Binding-site contacts:
Ligand atom C3 contacts residue TYR64 of chain 1.A at 4.1 Å (hydrophobic).
Ligand atom CC1 contacts residue GLU79 of chain 1.A at 3.4 Å.
Ligand atom NE1 contacts residue PHE78 of chain 1.A at 4.4 Å.
Ligand atom NE1 contacts residue TYR64 of chain 1.A at 4.5 Å.
Ligand atom C3 contacts residue PHE78 of chain 1.A at 4.3 Å (hydrophobic).
Ligand atom C7 contacts residue PHE78 of chain 1.A at 4.5 Å (hydrophobic).
Ligand atom CB1 contacts residue TYR64 of chain 1.A at 3.4 Å (hydrophobic).
Ligand atom C1 contacts residue ALA82 of chain 1.A at 4.2 Å (hydrophobic).
Ligand atom C3 contacts residue ASN83 of chain 1.A at 4.4 Å.
Ligand atom C5 contacts residue PRO84 of chain 1.A at 3.7 Å (hydrophobic).
Ligand atom NE1 contacts residue ASP81 of chain 1.A at 4.2 Å.
Ligand atom C2 contacts residue PHE78 of chain 1.A at 3.8 Å (hydrophobic).
Ligand atom CA1 contacts residue ASP81 of chain 1.A at 3.4 Å.
Ligand atom C9 contacts residue PRO84 of chain 1.A at 4.3 Å (hydrophobic).
Ligand atom C6 contacts residue TRP75 of chain 1.A at 4.3 Å (hydrophobic).
Ligand atom C1 contacts residue PHE78 of chain 1.A at 3.5 Å (hydrophobic).
Ligand atom CA1 contacts residue ASN83 of chain 1.A at 4.3 Å.
Ligand atom C1 contacts residue ASP81 of chain 1.A at 3.7 Å.
Ligand atom C3 contacts residue PRO84 of chain 1.A at 3.7 Å (hydrophobic).
Ligand atom C2 contacts residue GLU79 of chain 1.A at 4.4 Å.
Ligand atom C6 contacts residue PRO84 of chain 1.A at 4.3 Å (hydrophobic).
Ligand atom C6 contacts residue PHE78 of chain 1.A at 4.1 Å (hydrophobic).
Ligand atom C4 contacts residue PHE78 of chain 1.A at 3.9 Å (hydrophobic).
Ligand atom C1 contacts residue ASN83 of chain 1.A at 4.2 Å.
Ligand atom C2 contacts residue TYR64 of chain 1.A at 3.9 Å (hydrophobic).
Ligand atom CC1 contacts residue TYR64 of chain 1.A at 4.1 Å (hydrophobic).
Ligand atom CB1 contacts residue ASN83 of chain 1.A at 3.9 Å.
Ligand atom C4 contacts residue PRO84 of chain 1.A at 4.3 Å (hydrophobic).
Ligand atom C4 contacts residue TYR64 of chain 1.A at 3.8 Å (hydrophobic).
Ligand atom C7 contacts residue PRO84 of chain 1.A at 3.6 Å (hydrophobic).
Ligand atom CC1 contacts residue PHE78 of chain 1.A at 4.2 Å (hydrophobic).

Sequence of chain 1.A:
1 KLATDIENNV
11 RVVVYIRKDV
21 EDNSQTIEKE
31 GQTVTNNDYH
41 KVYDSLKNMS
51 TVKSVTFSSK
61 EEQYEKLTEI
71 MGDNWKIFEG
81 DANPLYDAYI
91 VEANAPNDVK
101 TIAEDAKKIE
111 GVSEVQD

This small molecule binds to this protein.
Small molecule (SMILES): CCCCCCCCCCCC[N+](C)(C)C